The protein below binds the small molecule below.
Small molecule (SMILES): NC(=O)CC[C@H](NC(=O)[C@@H]1CCCN1C(=O)[C@@H]1CCCN1C(=O)[C@@H]1CCCN1C(=O)[C@H](Cc1ccc(O)cc1)NC(=O)[C@H](CO)NC(=O)[C@H](Cc1ccc(O)cc1)NC(=O)[C@H](CC1=CN=C2CC=CC=C12)NC(=O)[C@@H](N)CO)C(=O)N[C@H](C=O)CCCN=C(N)N

Sequence of chain 1.C:
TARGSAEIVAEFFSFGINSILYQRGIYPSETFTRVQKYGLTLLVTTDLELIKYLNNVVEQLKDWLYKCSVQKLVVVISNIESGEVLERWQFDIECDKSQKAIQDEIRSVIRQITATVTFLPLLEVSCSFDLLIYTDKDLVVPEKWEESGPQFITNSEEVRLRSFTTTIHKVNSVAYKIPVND

Binding-site contacts:
Ligand atom N contacts residue GLU169 of chain 1.C at 2.5 Å (salt-bridge).
Ligand atom CE3 contacts residue ILE156 of chain 1.C at 3.5 Å (hydrophobic).
Ligand atom N contacts residue LEU154 of chain 1.C at 3.2 Å (h-bond).
Ligand atom NH1 contacts residue ILE38 of chain 1.C at 2.5 Å (h-bond).
Ligand atom O contacts residue TRP168 of chain 1.C at 3.5 Å.
Ligand atom CA contacts residue TYR65 of chain 1.C at 3.4 Å (hydrophobic).
Ligand atom CB contacts residue GLU169 of chain 1.C at 3.5 Å.
Ligand atom CA contacts residue GLU169 of chain 1.C at 3.1 Å.
Ligand atom CB contacts residue SER171 of chain 1.C at 3.3 Å.
Ligand atom NH2 contacts residue PRO40 of chain 1.C at 3.5 Å.
Ligand atom CH2 contacts residue ARG100 of chain 1.C at 3.5 Å.
Ligand atom NE1 contacts residue TYR157 of chain 1.C at 3.4 Å.
Ligand atom CA contacts residue ASP153 of chain 1.C at 3.4 Å.
Ligand atom O contacts residue GLU61 of chain 1.C at 3.5 Å (salt-bridge).
Ligand atom OH contacts residue LYS167 of chain 1.C at 3.3 Å.
Ligand atom O contacts residue SER171 of chain 1.C at 3.1 Å (h-bond).
Ligand atom CA contacts residue ILE156 of chain 1.C at 3.3 Å (hydrophobic).
Ligand atom O contacts residue TYR65 of chain 1.C at 3.5 Å.
Ligand atom CG contacts residue PHE152 of chain 1.C at 3.2 Å (hydrophobic).
Ligand atom N contacts residue THR158 of chain 1.C at 2.6 Å (h-bond).
Ligand atom CZ contacts residue ILE38 of chain 1.C at 3.4 Å (hydrophobic).
Ligand atom O contacts residue GLU169 of chain 1.C at 2.7 Å (salt-bridge).
Ligand atom CA contacts residue GLU169 of chain 1.C at 3.5 Å.
Ligand atom CB contacts residue TRP168 of chain 1.C at 3.5 Å (hydrophobic).
Ligand atom O contacts residue TYR65 of chain 1.C at 2.5 Å (h-bond).
Ligand atom O contacts residue TYR157 of chain 1.C at 3.5 Å.
Ligand atom OG contacts residue ASP153 of chain 1.C at 2.8 Å (salt-bridge).
Ligand atom OH contacts residue ASN68 of chain 1.C at 3.2 Å (h-bond).
Ligand atom CD contacts residue PHE152 of chain 1.C at 3.3 Å (hydrophobic).
Ligand atom CB contacts residue GLU169 of chain 1.C at 3.5 Å.
Ligand atom CZ contacts residue LYS167 of chain 1.C at 3.6 Å.
Ligand atom C contacts residue GLU169 of chain 1.C at 3.3 Å.
Ligand atom CB contacts residue GLU61 of chain 1.C at 3.4 Å.
Ligand atom CE2 contacts residue LYS167 of chain 1.C at 3.6 Å.
Ligand atom O contacts residue LEU155 of chain 1.C at 3.1 Å.
Ligand atom CB contacts residue PHE152 of chain 1.C at 3.5 Å (hydrophobic).
Ligand atom O contacts residue THR158 of chain 1.C at 3.1 Å (h-bond).
Ligand atom O contacts residue ILE156 of chain 1.C at 2.9 Å (h-bond).
Ligand atom CE2 contacts residue TYR157 of chain 1.C at 3.5 Å (hydrophobic).
Ligand atom N contacts residue ILE156 of chain 1.C at 3.0 Å (h-bond).